This protein binds this small molecule.
Small molecule (SMILES): CC(=O)N[C@@H]1[C@@H](O)[C@H](O)[C@@H](CO)O[C@H]1O

Sequence of chain 1.B:
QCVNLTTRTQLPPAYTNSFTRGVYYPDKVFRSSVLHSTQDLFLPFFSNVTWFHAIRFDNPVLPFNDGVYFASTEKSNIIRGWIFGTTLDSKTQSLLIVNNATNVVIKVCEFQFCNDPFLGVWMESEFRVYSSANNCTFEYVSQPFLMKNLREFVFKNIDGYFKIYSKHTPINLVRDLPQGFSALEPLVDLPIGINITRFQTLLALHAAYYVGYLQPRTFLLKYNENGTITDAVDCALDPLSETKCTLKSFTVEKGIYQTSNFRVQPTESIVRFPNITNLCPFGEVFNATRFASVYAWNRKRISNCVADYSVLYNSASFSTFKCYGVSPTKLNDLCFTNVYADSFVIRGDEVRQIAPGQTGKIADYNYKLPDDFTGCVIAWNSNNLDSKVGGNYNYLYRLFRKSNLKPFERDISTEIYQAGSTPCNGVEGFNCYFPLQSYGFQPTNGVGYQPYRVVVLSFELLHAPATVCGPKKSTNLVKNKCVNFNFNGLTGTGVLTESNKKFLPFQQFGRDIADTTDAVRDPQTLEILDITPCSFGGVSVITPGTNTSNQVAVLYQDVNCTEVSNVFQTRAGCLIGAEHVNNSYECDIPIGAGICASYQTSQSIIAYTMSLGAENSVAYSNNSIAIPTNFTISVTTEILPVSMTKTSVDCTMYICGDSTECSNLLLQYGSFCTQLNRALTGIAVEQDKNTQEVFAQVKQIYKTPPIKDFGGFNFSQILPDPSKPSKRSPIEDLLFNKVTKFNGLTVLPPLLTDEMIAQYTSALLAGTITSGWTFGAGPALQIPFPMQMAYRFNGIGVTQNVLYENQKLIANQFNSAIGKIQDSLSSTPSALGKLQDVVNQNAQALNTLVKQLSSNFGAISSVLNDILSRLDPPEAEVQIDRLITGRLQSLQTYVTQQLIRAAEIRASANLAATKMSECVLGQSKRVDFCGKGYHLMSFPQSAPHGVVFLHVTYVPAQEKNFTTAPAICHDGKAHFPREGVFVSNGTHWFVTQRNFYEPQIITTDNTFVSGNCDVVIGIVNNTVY

Binding-site contacts:
Ligand atom C6 contacts residue CYS1082 of chain 1.B at 4.2 Å (hydrophobic).
Ligand atom C4 contacts residue ASN1134 of chain 1.B at 4.2 Å.
Ligand atom C6 contacts residue CYS1126 of chain 1.B at 4.0 Å (hydrophobic).
Ligand atom O4 contacts residue ASP1127 of chain 1.B at 4.0 Å.
Ligand atom C8 contacts residue ASN1134 of chain 1.B at 4.5 Å.
Ligand atom C3 contacts residue ASN1134 of chain 1.B at 3.8 Å.
Ligand atom N2 contacts residue ASN1134 of chain 1.B at 2.9 Å (h-bond).
Ligand atom C5 contacts residue CYS1126 of chain 1.B at 4.2 Å (hydrophobic).
Ligand atom C5 contacts residue CYS1082 of chain 1.B at 4.0 Å (hydrophobic).
Ligand atom C1 contacts residue ASN1134 of chain 1.B at 1.4 Å.
Ligand atom C5 contacts residue ASN1134 of chain 1.B at 3.6 Å.
Ligand atom O5 contacts residue ASN1134 of chain 1.B at 2.4 Å (h-bond).
Ligand atom O5 contacts residue CYS1082 of chain 1.B at 3.6 Å (h-bond).
Ligand atom C2 contacts residue ASN1134 of chain 1.B at 2.5 Å.
Ligand atom O7 contacts residue ASN1134 of chain 1.B at 3.6 Å.
Ligand atom C7 contacts residue ASN1134 of chain 1.B at 3.5 Å.
Ligand atom C1 contacts residue CYS1082 of chain 1.B at 4.0 Å (hydrophobic).